Sequence of chain 1.L:
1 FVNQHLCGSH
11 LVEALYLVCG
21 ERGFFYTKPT

Sequence of chain 1.K:
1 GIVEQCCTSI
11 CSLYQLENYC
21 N

A small-molecule ligand and the protein it binds are described below.
Small molecule (SMILES): Cc1cccc(O)c1

Sequence of chain 1.B:
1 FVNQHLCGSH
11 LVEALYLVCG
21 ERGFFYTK

Binding-site contacts:
Ligand atom C3 contacts residue LEU11 of chain 1.L at 4.0 Å (hydrophobic).
Ligand atom C4 contacts residue LEU11 of chain 1.L at 3.4 Å (hydrophobic).
Ligand atom C7 contacts residue CYS6 of chain 1.K at 2.6 Å (hydrophobic).
Ligand atom C5 contacts residue HIS10 of chain 1.L at 4.2 Å.
Ligand atom C7 contacts residue SER9 of chain 1.K at 3.5 Å.
Ligand atom C2 contacts residue HIS5 of chain 1.B at 3.9 Å.
Ligand atom C3 contacts residue CYS6 of chain 1.K at 3.3 Å (hydrophobic).
Ligand atom C4 contacts residue CYS6 of chain 1.K at 3.1 Å (hydrophobic).
Ligand atom C7 contacts residue ILE10 of chain 1.K at 3.3 Å (hydrophobic).
Ligand atom C1 contacts residue LEU16 of chain 1.K at 4.2 Å (hydrophobic).
Ligand atom C5 contacts residue CYS6 of chain 1.K at 4.4 Å (hydrophobic).
Ligand atom C7 contacts residue CYS11 of chain 1.K at 2.8 Å (hydrophobic).
Ligand atom C5 contacts residue CYS7 of chain 1.L at 4.4 Å (hydrophobic).
Ligand atom C1 contacts residue LEU11 of chain 1.L at 4.3 Å (hydrophobic).
Ligand atom O1 contacts residue HIS5 of chain 1.B at 3.4 Å (h-bond).
Ligand atom O1 contacts residue LEU16 of chain 1.K at 3.8 Å.
Ligand atom C6 contacts residue HIS10 of chain 1.L at 4.1 Å.
Ligand atom C3 contacts residue CYS11 of chain 1.K at 4.0 Å (hydrophobic).
Ligand atom C5 contacts residue LEU11 of chain 1.L at 3.2 Å (hydrophobic).
Ligand atom O1 contacts residue ALA14 of chain 1.L at 4.0 Å.
Ligand atom C1 contacts residue HIS5 of chain 1.B at 3.5 Å.
Ligand atom C6 contacts residue LEU11 of chain 1.L at 3.7 Å (hydrophobic).
Ligand atom C2 contacts residue LEU11 of chain 1.L at 4.4 Å (hydrophobic).
Ligand atom O1 contacts residue LEU17 of chain 1.H at 3.1 Å.
Ligand atom C2 contacts residue LEU16 of chain 1.K at 4.4 Å (hydrophobic).
Ligand atom C5 contacts residue HIS5 of chain 1.B at 4.4 Å.
Ligand atom C3 contacts residue HIS5 of chain 1.B at 4.4 Å.
Ligand atom C4 contacts residue CYS7 of chain 1.L at 4.2 Å (hydrophobic).
Ligand atom C5 contacts residue LEU6 of chain 1.B at 4.2 Å (hydrophobic).
Ligand atom C2 contacts residue CYS11 of chain 1.K at 4.0 Å (hydrophobic).
Ligand atom C1 contacts residue LEU17 of chain 1.H at 4.5 Å (hydrophobic).
Ligand atom C6 contacts residue HIS5 of chain 1.B at 4.0 Å.

Sequence of chain 1.H:
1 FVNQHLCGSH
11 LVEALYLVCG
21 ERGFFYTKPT